The small molecule below binds the protein below.
Small molecule (SMILES): CC(=O)N[C@H]1[C@H](O[C@H]2[C@H](O)[C@@H](NC(C)=O)CO[C@@H]2CO[C@@H]2O[C@@H](C)[C@@H](O)[C@@H](O)[C@@H]2O)O[C@H](CO)[C@@H](O[C@@H]2O[C@H](CO)[C@@H](O)[C@H](O)[C@@H]2O)[C@@H]1O

Sequence of chain 1.A:
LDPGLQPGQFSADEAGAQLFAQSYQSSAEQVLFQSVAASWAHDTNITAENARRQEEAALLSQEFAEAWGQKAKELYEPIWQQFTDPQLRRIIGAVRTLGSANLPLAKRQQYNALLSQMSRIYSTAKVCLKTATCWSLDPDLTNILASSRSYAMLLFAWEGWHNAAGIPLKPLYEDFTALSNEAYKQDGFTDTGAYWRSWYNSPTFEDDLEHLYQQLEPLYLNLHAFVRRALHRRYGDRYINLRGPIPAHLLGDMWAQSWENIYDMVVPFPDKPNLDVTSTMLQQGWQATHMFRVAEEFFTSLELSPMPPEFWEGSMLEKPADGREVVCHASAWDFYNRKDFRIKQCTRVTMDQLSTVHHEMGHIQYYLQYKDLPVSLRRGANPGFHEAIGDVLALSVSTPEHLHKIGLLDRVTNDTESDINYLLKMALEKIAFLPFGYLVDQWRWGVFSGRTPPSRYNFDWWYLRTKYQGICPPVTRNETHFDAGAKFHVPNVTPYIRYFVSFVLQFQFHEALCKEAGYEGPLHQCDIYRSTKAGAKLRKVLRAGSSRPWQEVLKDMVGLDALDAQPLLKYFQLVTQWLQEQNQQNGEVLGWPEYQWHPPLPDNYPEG

Binding-site contacts:
Ligand atom N2 contacts residue ASN416 of chain 1.A at 2.5 Å (h-bond).
Ligand atom O5 contacts residue GLN527 of chain 1.A at 4.3 Å.
Ligand atom C3 contacts residue ASN416 of chain 1.A at 3.7 Å.
Ligand atom O7 contacts residue PRO524 of chain 1.A at 3.8 Å.
Ligand atom C2 contacts residue GLY523 of chain 1.A at 4.3 Å.
Ligand atom C4 contacts residue PRO524 of chain 1.A at 4.2 Å (hydrophobic).
Ligand atom O7 contacts residue ASN416 of chain 1.A at 2.6 Å (h-bond).
Ligand atom O3 contacts residue GLU522 of chain 1.A at 4.4 Å.
Ligand atom O5 contacts residue GLY523 of chain 1.A at 4.0 Å.
Ligand atom C1 contacts residue GLN527 of chain 1.A at 3.5 Å.
Ligand atom N2 contacts residue GLN527 of chain 1.A at 2.9 Å (h-bond).
Ligand atom C2 contacts residue PRO524 of chain 1.A at 4.4 Å (hydrophobic).
Ligand atom C8 contacts residue GLN527 of chain 1.A at 4.2 Å.
Ligand atom O3 contacts residue GLY523 of chain 1.A at 4.4 Å.
Ligand atom O4 contacts residue GLU522 of chain 1.A at 3.9 Å.
Ligand atom C4 contacts residue ASN416 of chain 1.A at 3.8 Å.
Ligand atom C8 contacts residue GLU403 of chain 1.A at 3.3 Å.
Ligand atom C3 contacts residue PRO524 of chain 1.A at 3.8 Å (hydrophobic).
Ligand atom C5 contacts residue GLN527 of chain 1.A at 4.3 Å.
Ligand atom O3 contacts residue GLU522 of chain 1.A at 4.1 Å.
Ligand atom O4 contacts residue PRO524 of chain 1.A at 3.4 Å.
Ligand atom O3 contacts residue PRO524 of chain 1.A at 4.0 Å.
Ligand atom C4 contacts residue GLU522 of chain 1.A at 4.1 Å.
Ligand atom C3 contacts residue GLN527 of chain 1.A at 3.3 Å.
Ligand atom C1 contacts residue ASN416 of chain 1.A at 1.3 Å.
Ligand atom C8 contacts residue ASN416 of chain 1.A at 3.9 Å.
Ligand atom C5 contacts residue ASN416 of chain 1.A at 2.8 Å.
Ligand atom C1 contacts residue PRO524 of chain 1.A at 4.3 Å (hydrophobic).
Ligand atom C7 contacts residue GLN527 of chain 1.A at 4.0 Å.
Ligand atom C3 contacts residue GLU522 of chain 1.A at 3.9 Å.
Ligand atom O6 contacts residue GLU522 of chain 1.A at 3.7 Å.
Ligand atom C7 contacts residue ASN416 of chain 1.A at 2.6 Å.
Ligand atom O6 contacts residue GLY523 of chain 1.A at 3.9 Å.
Ligand atom C2 contacts residue ASN416 of chain 1.A at 2.2 Å.
Ligand atom C4 contacts residue GLN527 of chain 1.A at 4.3 Å.
Ligand atom C2 contacts residue GLN527 of chain 1.A at 3.4 Å.
Ligand atom O5 contacts residue ASN416 of chain 1.A at 1.5 Å (h-bond).
Ligand atom C6 contacts residue ASN416 of chain 1.A at 3.7 Å.
Ligand atom O3 contacts residue GLN527 of chain 1.A at 4.1 Å.
Ligand atom C1 contacts residue GLU522 of chain 1.A at 4.1 Å.